Sequence of chain 1.B:
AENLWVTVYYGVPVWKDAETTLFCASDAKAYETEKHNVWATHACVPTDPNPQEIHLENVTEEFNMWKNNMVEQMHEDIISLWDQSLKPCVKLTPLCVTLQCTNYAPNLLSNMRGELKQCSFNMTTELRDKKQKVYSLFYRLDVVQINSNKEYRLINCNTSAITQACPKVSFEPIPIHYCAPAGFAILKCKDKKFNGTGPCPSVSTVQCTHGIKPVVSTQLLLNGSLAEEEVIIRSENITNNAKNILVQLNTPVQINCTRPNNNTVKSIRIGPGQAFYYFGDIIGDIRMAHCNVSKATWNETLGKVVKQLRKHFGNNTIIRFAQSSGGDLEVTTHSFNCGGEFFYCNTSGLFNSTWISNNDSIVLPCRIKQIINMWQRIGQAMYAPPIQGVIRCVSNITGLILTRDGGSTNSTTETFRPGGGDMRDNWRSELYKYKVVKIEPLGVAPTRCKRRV

The small molecule below binds the protein below.
Small molecule (SMILES): CC(=O)N[C@@H]1[C@@H](O)[C@H](O)[C@@H](CO)O[C@H]1O

Binding-site contacts:
Ligand atom C5 contacts residue ASN416 of chain 1.B at 3.7 Å.
Ligand atom C7 contacts residue ASN416 of chain 1.B at 3.8 Å.
Ligand atom C2 contacts residue ASN416 of chain 1.B at 2.4 Å.
Ligand atom O5 contacts residue ASN416 of chain 1.B at 2.4 Å (h-bond).
Ligand atom C7 contacts residue ASN232 of chain 1.B at 4.1 Å.
Ligand atom C8 contacts residue ASN232 of chain 1.B at 3.3 Å.
Ligand atom C6 contacts residue PRO261 of chain 1.B at 4.0 Å (hydrophobic).
Ligand atom N2 contacts residue ASN416 of chain 1.B at 2.8 Å (h-bond).
Ligand atom O5 contacts residue PRO261 of chain 1.B at 3.8 Å.
Ligand atom C8 contacts residue NAG1 of chain 1.O at 3.5 Å.
Ligand atom C4 contacts residue ASN416 of chain 1.B at 4.2 Å.
Ligand atom C3 contacts residue ASN416 of chain 1.B at 3.7 Å.
Ligand atom O7 contacts residue ASN416 of chain 1.B at 4.2 Å.
Ligand atom C1 contacts residue ASN416 of chain 1.B at 1.4 Å.